Binding-site contacts:
Ligand atom O contacts residue GLU91 of chain 2.B at 4.0 Å.
Ligand atom CA contacts residue GLU91 of chain 2.B at 3.1 Å.
Ligand atom CH contacts residue THR112 of chain 2.B at 4.1 Å.
Ligand atom CE contacts residue FMN1 of chain 2.E at 3.6 Å.
Ligand atom OXT contacts residue LYS116 of chain 2.B at 3.8 Å.
Ligand atom OXT contacts residue ASP113 of chain 2.B at 3.7 Å.
Ligand atom OF contacts residue FMN1 of chain 2.E at 2.6 Å (h-bond).
Ligand atom CD contacts residue FMN1 of chain 2.E at 3.6 Å.
Ligand atom OXT contacts residue TYR95 of chain 2.B at 2.9 Å (h-bond).
Ligand atom C contacts residue LYS116 of chain 2.B at 3.1 Å.
Ligand atom O contacts residue FMN1 of chain 2.E at 2.7 Å (h-bond).
Ligand atom O contacts residue LYS116 of chain 2.B at 2.7 Å (salt-bridge).
Ligand atom CA contacts residue FMN1 of chain 2.E at 3.8 Å.
Ligand atom CB contacts residue TYR95 of chain 2.B at 4.0 Å (hydrophobic).
Ligand atom N contacts residue FMN1 of chain 2.E at 2.7 Å (h-bond).
Ligand atom CF contacts residue FMN1 of chain 2.E at 3.4 Å.
Ligand atom OXT contacts residue THR112 of chain 2.B at 3.3 Å (h-bond).
Ligand atom C contacts residue GLU91 of chain 2.B at 3.8 Å.
Ligand atom CG contacts residue FMN1 of chain 2.E at 3.2 Å.
Ligand atom OF contacts residue ALA64 of chain 1.B at 3.0 Å (h-bond).
Ligand atom CG contacts residue LEU107 of chain 2.B at 3.8 Å (hydrophobic).
Ligand atom CC contacts residue FMN1 of chain 2.E at 3.7 Å.
Ligand atom CH contacts residue LEU107 of chain 2.B at 3.8 Å (hydrophobic).
Ligand atom N contacts residue LYS116 of chain 2.B at 3.8 Å.
Ligand atom CH contacts residue FMN1 of chain 2.E at 3.2 Å.
Ligand atom N contacts residue THR173 of chain 2.B at 3.8 Å.
Ligand atom IE contacts residue ALA64 of chain 1.B at 4.0 Å.
Ligand atom O contacts residue HIS172 of chain 2.B at 3.8 Å.
Ligand atom IE contacts residue GLY63 of chain 1.B at 3.6 Å.
Ligand atom CF contacts residue ALA64 of chain 1.B at 3.9 Å (hydrophobic).
Ligand atom C contacts residue FMN1 of chain 2.E at 3.4 Å.
Ligand atom N contacts residue GLU91 of chain 2.B at 2.6 Å (salt-bridge).
Ligand atom CF contacts residue LEU107 of chain 2.B at 4.0 Å (hydrophobic).
Ligand atom IE contacts residue FMN1 of chain 2.E at 3.9 Å.
Ligand atom C contacts residue TYR95 of chain 2.B at 4.0 Å (hydrophobic).
Ligand atom CC contacts residue LEU107 of chain 2.B at 3.9 Å (hydrophobic).
Ligand atom IE contacts residue TYR146 of chain 1.B at 4.1 Å.
Ligand atom CB contacts residue LEU107 of chain 2.B at 3.7 Å (hydrophobic).
Ligand atom CA contacts residue LYS116 of chain 2.B at 3.7 Å.
Ligand atom OF contacts residue GLY63 of chain 1.B at 4.0 Å.

Sequence of chain 1.B:
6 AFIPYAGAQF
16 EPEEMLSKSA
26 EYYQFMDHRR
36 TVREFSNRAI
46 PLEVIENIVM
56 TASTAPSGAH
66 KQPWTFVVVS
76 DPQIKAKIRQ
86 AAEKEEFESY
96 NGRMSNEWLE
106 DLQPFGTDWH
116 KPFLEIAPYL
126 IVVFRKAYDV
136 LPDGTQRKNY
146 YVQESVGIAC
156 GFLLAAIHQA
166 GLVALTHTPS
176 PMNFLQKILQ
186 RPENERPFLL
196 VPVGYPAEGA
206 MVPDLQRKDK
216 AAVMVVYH

A protein and the small-molecule ligand that binds it are described below.
Small molecule (SMILES): N[C@@H](Cc1ccc(O)c(I)c1)C(=O)O

Sequence of chain 2.B:
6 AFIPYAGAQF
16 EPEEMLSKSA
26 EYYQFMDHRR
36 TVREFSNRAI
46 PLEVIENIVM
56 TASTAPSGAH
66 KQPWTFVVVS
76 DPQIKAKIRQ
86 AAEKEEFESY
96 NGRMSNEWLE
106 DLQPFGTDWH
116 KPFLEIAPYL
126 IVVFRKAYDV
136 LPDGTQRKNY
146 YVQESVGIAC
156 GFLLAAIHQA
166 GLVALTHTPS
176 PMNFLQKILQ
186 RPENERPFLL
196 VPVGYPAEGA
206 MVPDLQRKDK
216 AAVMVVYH